Binding-site contacts:
Ligand atom C8 contacts residue PHE98 of chain 1.C at 3.6 Å (hydrophobic).
Ligand atom C4 contacts residue TRP45 of chain 1.C at 4.3 Å (hydrophobic).
Ligand atom O7 contacts residue ASN94 of chain 1.C at 3.4 Å.
Ligand atom O1 contacts residue GLY95 of chain 1.C at 3.1 Å.
Ligand atom C3 contacts residue TRP45 of chain 1.C at 3.9 Å (hydrophobic).
Ligand atom N2 contacts residue TYR62 of chain 1.C at 3.0 Å (h-bond).
Ligand atom O3 contacts residue TRP45 of chain 1.C at 3.0 Å (h-bond).
Ligand atom C3 contacts residue ASN94 of chain 1.C at 4.4 Å.
Ligand atom N2 contacts residue GLY95 of chain 1.C at 4.3 Å.
Ligand atom C7 contacts residue TRP88 of chain 1.C at 3.5 Å (hydrophobic).
Ligand atom C7 contacts residue PHE98 of chain 1.C at 3.7 Å (hydrophobic).
Ligand atom O3 contacts residue TYR62 of chain 1.C at 3.5 Å.
Ligand atom O7 contacts residue TRP88 of chain 1.C at 2.8 Å (h-bond).
Ligand atom C7 contacts residue GLY95 of chain 1.C at 3.9 Å.
Ligand atom O1 contacts residue PHE98 of chain 1.C at 3.4 Å.
Ligand atom C1 contacts residue GLY95 of chain 1.C at 4.1 Å.
Ligand atom O4 contacts residue ASN42 of chain 1.C at 4.3 Å.
Ligand atom C8 contacts residue PHE86 of chain 1.C at 3.8 Å (hydrophobic).
Ligand atom C3 contacts residue TYR62 of chain 1.C at 3.6 Å (hydrophobic).
Ligand atom O7 contacts residue GLY95 of chain 1.C at 2.9 Å (h-bond).
Ligand atom N2 contacts residue PHE98 of chain 1.C at 3.9 Å.
Ligand atom C3 contacts residue HIS44 of chain 1.C at 4.1 Å.
Ligand atom C1 contacts residue TYR62 of chain 1.C at 4.1 Å (hydrophobic).
Ligand atom C7 contacts residue TYR62 of chain 1.C at 3.8 Å (hydrophobic).
Ligand atom O5 contacts residue ASN94 of chain 1.C at 4.0 Å.
Ligand atom C2 contacts residue TYR62 of chain 1.C at 3.8 Å (hydrophobic).
Ligand atom C8 contacts residue PHE21 of chain 1.C at 4.4 Å (hydrophobic).
Ligand atom O4 contacts residue TRP45 of chain 1.C at 3.5 Å (h-bond).
Ligand atom O7 contacts residue PHE98 of chain 1.C at 4.0 Å.
Ligand atom C4 contacts residue HIS44 of chain 1.C at 4.3 Å.
Ligand atom C2 contacts residue ASN94 of chain 1.C at 4.0 Å.
Ligand atom C6 contacts residue HIS44 of chain 1.C at 3.8 Å.
Ligand atom C4 contacts residue ASN94 of chain 1.C at 4.1 Å.
Ligand atom C8 contacts residue TRP88 of chain 1.C at 3.4 Å (hydrophobic).
Ligand atom C2 contacts residue GLY95 of chain 1.C at 3.9 Å.
Ligand atom O4 contacts residue HIS44 of chain 1.C at 3.8 Å.
Ligand atom C5 contacts residue HIS44 of chain 1.C at 3.8 Å.
Ligand atom C8 contacts residue TYR62 of chain 1.C at 3.7 Å (hydrophobic).
Ligand atom O7 contacts residue LEU93 of chain 1.C at 3.7 Å.
Ligand atom C1 contacts residue PHE98 of chain 1.C at 4.3 Å (hydrophobic).

The small molecule below binds the protein below.
Small molecule (SMILES): CC(=O)N[C@@H]1[C@@H](O)[C@H](O)[C@@H](CO)O[C@H]1O

Sequence of chain 1.C:
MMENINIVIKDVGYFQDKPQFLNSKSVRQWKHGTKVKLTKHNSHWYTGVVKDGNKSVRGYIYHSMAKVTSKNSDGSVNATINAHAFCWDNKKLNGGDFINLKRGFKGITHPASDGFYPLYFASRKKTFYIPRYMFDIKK